Sequence of chain 1.A:
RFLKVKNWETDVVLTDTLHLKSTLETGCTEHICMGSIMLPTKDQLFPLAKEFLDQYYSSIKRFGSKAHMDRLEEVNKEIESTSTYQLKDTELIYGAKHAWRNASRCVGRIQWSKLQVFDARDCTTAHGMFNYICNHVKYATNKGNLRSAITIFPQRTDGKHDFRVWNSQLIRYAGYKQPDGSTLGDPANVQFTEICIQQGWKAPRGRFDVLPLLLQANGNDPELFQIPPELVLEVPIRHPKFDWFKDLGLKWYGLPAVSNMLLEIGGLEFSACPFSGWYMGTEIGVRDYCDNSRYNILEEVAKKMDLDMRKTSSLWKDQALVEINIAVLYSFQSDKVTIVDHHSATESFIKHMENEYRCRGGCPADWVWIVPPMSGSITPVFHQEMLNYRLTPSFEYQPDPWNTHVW

Sequence of chain 1.B:
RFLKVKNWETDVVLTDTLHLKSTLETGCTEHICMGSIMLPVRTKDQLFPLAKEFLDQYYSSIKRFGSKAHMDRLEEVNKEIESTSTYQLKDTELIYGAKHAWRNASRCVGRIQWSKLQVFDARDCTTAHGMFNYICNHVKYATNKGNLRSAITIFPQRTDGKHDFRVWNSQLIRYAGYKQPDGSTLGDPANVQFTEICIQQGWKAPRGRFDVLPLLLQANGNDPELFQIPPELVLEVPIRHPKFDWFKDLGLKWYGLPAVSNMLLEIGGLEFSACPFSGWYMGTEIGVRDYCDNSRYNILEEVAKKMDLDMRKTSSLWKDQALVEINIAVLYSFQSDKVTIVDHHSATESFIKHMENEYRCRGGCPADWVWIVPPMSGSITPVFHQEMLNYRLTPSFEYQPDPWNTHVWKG

Binding-site contacts:
Ligand atom N12 contacts residue HEM1 of chain 1.C at 2.9 Å (h-bond).
Ligand atom C02 contacts residue HEM1 of chain 1.C at 3.7 Å.
Ligand atom C13 contacts residue TRP382 of chain 1.A at 3.5 Å (hydrophobic).
Ligand atom C3' contacts residue VAL271 of chain 1.A at 3.9 Å (hydrophobic).
Ligand atom C03 contacts residue HEM1 of chain 1.C at 3.5 Å.
Ligand atom N1' contacts residue GLU296 of chain 1.A at 2.9 Å (salt-bridge).
Ligand atom C11 contacts residue HEM1 of chain 1.C at 3.8 Å.
Ligand atom C03 contacts residue PRO269 of chain 1.A at 3.7 Å (hydrophobic).
Ligand atom C05 contacts residue VAL271 of chain 1.A at 3.6 Å (hydrophobic).
Ligand atom C08 contacts residue HEM1 of chain 1.C at 3.4 Å.
Ligand atom C02 contacts residue TRP291 of chain 1.A at 3.8 Å (hydrophobic).
Ligand atom O09 contacts residue HEM1 of chain 1.C at 3.3 Å (h-bond).
Ligand atom N02 contacts residue PRO269 of chain 1.A at 3.8 Å.
Ligand atom C5' contacts residue HEM1 of chain 1.C at 3.4 Å.
Ligand atom C2' contacts residue GLU296 of chain 1.A at 3.1 Å.
Ligand atom C10 contacts residue VAL271 of chain 1.A at 3.9 Å (hydrophobic).
Ligand atom C07 contacts residue SER289 of chain 1.A at 3.9 Å.
Ligand atom C26 contacts residue TRP382 of chain 1.A at 3.8 Å (hydrophobic).
Ligand atom C4' contacts residue HEM1 of chain 1.C at 3.9 Å.
Ligand atom C08 contacts residue GLU296 of chain 1.A at 3.3 Å.
Ligand atom N02 contacts residue TYR292 of chain 1.A at 3.6 Å.
Ligand atom C07 contacts residue PRO269 of chain 1.A at 3.9 Å (hydrophobic).
Ligand atom N02 contacts residue GLU296 of chain 1.A at 2.7 Å (salt-bridge).
Ligand atom C02 contacts residue PRO269 of chain 1.A at 3.8 Å (hydrophobic).
Ligand atom N02 contacts residue TRP291 of chain 1.A at 2.8 Å (h-bond).
Ligand atom N01 contacts residue GLU296 of chain 1.A at 2.6 Å (salt-bridge).
Ligand atom C21 contacts residue HEM1 of chain 1.C at 3.9 Å.
Ligand atom C5' contacts residue GLU296 of chain 1.A at 3.8 Å.
Ligand atom C3' contacts residue GLU296 of chain 1.A at 3.8 Å.
Ligand atom C02 contacts residue GLU296 of chain 1.A at 3.4 Å.
Ligand atom C07 contacts residue GLY290 of chain 1.A at 3.6 Å.
Ligand atom C06 contacts residue GLU296 of chain 1.A at 3.4 Å.
Ligand atom C2' contacts residue TYR292 of chain 1.A at 3.8 Å (hydrophobic).
Ligand atom N02 contacts residue HEM1 of chain 1.C at 3.5 Å.
Ligand atom C4' contacts residue GLN182 of chain 1.A at 3.5 Å.
Ligand atom C25 contacts residue TYR410 of chain 1.A at 3.9 Å (hydrophobic).
Ligand atom C07 contacts residue HEM1 of chain 1.C at 3.5 Å.
Ligand atom C07 contacts residue PHE288 of chain 1.A at 3.7 Å (hydrophobic).
Ligand atom C13 contacts residue HEM1 of chain 1.C at 3.3 Å.
Ligand atom C26 contacts residue HEM1 of chain 1.C at 3.2 Å.

A small-molecule ligand and the protein it binds are described below.
Small molecule (SMILES): COc1ccccc1CNCCO[C@@H]1CNC[C@@H]1Cc1cc(C)cc(N)n1